This small molecule binds to this protein.
Small molecule (SMILES): CC(=O)N[C@H]1[C@H](O[C@H]2[C@H](O)[C@@H](NC(C)=O)CO[C@@H]2CO)O[C@H](CO)[C@@H](O)[C@@H]1O

Binding-site contacts:
Ligand atom C8 contacts residue ILE465 of chain 1.A at 3.7 Å (hydrophobic).
Ligand atom O6 contacts residue TYR348 of chain 1.A at 4.4 Å.
Ligand atom C2 contacts residue ASN160 of chain 1.C at 2.5 Å.
Ligand atom C1 contacts residue ASN160 of chain 1.C at 1.4 Å.
Ligand atom O5 contacts residue ASN160 of chain 1.C at 2.5 Å (h-bond).
Ligand atom C5 contacts residue ASN160 of chain 1.C at 3.7 Å.
Ligand atom O5 contacts residue ASN159 of chain 1.C at 3.3 Å (h-bond).
Ligand atom C7 contacts residue ASN160 of chain 1.C at 3.3 Å.
Ligand atom O7 contacts residue ASN160 of chain 1.C at 3.5 Å (h-bond).
Ligand atom C8 contacts residue ASN160 of chain 1.C at 4.4 Å.
Ligand atom C5 contacts residue ASN159 of chain 1.C at 4.2 Å.
Ligand atom C4 contacts residue ASN160 of chain 1.C at 4.3 Å.
Ligand atom O6 contacts residue ASN159 of chain 1.C at 4.0 Å.
Ligand atom C3 contacts residue ASN160 of chain 1.C at 3.8 Å.
Ligand atom C6 contacts residue ASN159 of chain 1.C at 4.3 Å.
Ligand atom N2 contacts residue ASN160 of chain 1.C at 2.8 Å (h-bond).
Ligand atom C1 contacts residue ASN159 of chain 1.C at 3.8 Å.

Sequence of chain 1.C:
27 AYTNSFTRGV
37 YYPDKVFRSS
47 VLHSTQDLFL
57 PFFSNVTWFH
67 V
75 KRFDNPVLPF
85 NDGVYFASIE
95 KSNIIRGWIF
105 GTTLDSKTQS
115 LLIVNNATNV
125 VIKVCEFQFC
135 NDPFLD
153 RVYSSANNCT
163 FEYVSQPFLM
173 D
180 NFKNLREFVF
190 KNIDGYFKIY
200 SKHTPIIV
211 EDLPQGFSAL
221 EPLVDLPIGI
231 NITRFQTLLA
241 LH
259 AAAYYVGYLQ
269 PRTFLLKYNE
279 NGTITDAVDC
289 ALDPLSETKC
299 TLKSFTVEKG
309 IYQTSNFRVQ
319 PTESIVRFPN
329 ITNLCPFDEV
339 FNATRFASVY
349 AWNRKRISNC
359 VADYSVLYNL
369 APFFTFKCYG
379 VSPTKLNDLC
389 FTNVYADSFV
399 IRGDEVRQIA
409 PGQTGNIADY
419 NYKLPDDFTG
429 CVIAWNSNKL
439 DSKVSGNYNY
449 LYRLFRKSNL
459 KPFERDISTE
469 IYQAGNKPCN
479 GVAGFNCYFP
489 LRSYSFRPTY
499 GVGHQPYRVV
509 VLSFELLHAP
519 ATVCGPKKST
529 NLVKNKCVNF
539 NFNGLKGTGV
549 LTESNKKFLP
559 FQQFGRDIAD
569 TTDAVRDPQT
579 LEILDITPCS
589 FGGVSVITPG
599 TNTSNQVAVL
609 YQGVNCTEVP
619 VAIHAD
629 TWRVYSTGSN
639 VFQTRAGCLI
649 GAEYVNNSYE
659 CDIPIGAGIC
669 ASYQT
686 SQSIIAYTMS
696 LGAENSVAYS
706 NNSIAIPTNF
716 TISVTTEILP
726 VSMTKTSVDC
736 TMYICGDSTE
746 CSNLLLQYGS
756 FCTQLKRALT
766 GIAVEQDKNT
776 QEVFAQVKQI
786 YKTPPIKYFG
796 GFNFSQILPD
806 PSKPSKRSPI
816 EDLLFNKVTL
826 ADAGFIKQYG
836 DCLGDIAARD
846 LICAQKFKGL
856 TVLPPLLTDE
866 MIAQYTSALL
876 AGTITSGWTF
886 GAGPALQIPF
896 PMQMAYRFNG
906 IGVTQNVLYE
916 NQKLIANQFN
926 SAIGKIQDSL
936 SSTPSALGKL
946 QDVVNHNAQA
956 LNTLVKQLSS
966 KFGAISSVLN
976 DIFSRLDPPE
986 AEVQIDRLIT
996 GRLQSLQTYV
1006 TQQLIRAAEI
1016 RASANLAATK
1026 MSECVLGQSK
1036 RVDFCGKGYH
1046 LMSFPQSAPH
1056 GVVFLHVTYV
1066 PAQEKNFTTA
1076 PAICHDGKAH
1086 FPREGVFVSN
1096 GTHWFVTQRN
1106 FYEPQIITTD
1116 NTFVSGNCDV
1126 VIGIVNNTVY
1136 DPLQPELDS

Sequence of chain 1.A:
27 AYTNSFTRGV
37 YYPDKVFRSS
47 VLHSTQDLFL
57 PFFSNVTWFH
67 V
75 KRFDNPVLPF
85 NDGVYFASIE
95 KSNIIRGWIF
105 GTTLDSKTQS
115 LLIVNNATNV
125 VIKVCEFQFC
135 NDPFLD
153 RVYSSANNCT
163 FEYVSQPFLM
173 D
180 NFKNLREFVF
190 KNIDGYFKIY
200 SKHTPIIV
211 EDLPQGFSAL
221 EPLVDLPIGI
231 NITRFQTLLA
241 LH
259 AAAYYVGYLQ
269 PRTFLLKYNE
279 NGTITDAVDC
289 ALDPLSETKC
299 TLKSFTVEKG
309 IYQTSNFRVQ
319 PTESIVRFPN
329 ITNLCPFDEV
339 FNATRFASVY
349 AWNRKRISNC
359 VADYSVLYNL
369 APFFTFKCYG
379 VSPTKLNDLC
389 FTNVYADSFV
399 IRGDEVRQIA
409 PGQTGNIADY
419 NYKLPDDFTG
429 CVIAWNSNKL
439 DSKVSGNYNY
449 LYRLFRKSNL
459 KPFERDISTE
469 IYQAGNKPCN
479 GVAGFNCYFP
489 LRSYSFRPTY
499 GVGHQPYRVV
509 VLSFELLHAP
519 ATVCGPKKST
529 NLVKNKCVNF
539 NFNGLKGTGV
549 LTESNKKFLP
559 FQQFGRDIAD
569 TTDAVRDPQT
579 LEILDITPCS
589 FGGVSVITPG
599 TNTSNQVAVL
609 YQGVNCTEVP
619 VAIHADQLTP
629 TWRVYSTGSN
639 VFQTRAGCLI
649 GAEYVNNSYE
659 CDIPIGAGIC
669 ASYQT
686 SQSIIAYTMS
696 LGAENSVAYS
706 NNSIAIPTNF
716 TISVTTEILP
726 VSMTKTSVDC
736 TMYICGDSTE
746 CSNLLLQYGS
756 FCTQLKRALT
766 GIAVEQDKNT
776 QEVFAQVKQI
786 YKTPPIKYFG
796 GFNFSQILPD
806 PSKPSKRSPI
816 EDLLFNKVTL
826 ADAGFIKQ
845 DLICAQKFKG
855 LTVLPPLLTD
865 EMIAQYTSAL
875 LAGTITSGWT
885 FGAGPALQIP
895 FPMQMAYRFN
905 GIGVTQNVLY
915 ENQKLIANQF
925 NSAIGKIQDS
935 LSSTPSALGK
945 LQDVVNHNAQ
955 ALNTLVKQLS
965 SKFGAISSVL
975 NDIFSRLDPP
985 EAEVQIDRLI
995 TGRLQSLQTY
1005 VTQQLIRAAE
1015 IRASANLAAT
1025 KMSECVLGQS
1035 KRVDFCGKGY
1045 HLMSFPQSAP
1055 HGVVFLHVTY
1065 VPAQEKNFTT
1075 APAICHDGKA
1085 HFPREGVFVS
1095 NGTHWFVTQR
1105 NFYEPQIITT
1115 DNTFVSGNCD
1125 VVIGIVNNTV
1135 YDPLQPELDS